Binding-site contacts:
Ligand atom N12 contacts residue MET76 of chain 1.A at 4.1 Å.
Ligand atom C17 contacts residue LEU216 of chain 1.A at 3.4 Å (hydrophobic).
Ligand atom C18 contacts residue THR39 of chain 1.A at 4.0 Å.
Ligand atom C25 contacts residue HIS215 of chain 1.A at 3.6 Å.
Ligand atom O30 contacts residue ARG86 of chain 1.A at 2.9 Å (salt-bridge).
Ligand atom O30 contacts residue GLU45 of chain 1.A at 2.5 Å (salt-bridge).
Ligand atom C26 contacts residue GLY212 of chain 1.A at 4.0 Å.
Ligand atom C1 contacts residue ARG86 of chain 1.A at 3.9 Å.
Ligand atom C24 contacts residue ILE116 of chain 1.A at 4.1 Å (hydrophobic).
Ligand atom O31 contacts residue HIS215 of chain 1.A at 2.7 Å (h-bond).
Ligand atom C2 contacts residue LEU41 of chain 1.A at 3.9 Å (hydrophobic).
Ligand atom C25 contacts residue GLY212 of chain 1.A at 3.9 Å.
Ligand atom C6 contacts residue LEU83 of chain 1.A at 3.7 Å (hydrophobic).
Ligand atom C19 contacts residue LEU38 of chain 1.A at 3.7 Å (hydrophobic).
Ligand atom C1 contacts residue GLU45 of chain 1.A at 3.3 Å.
Ligand atom C18 contacts residue LEU38 of chain 1.A at 4.1 Å (hydrophobic).
Ligand atom C3 contacts residue LEU79 of chain 1.A at 4.1 Å (hydrophobic).
Ligand atom O10 contacts residue ALA42 of chain 1.A at 3.8 Å.
Ligand atom C2 contacts residue LEU79 of chain 1.A at 4.0 Å (hydrophobic).
Ligand atom C6 contacts residue PHE96 of chain 1.A at 4.1 Å (hydrophobic).
Ligand atom C5 contacts residue LEU83 of chain 1.A at 3.9 Å (hydrophobic).
Ligand atom C25 contacts residue ILE113 of chain 1.A at 3.8 Å (hydrophobic).
Ligand atom C2 contacts residue GLU45 of chain 1.A at 3.2 Å.
Ligand atom C5 contacts residue LEU79 of chain 1.A at 4.2 Å (hydrophobic).
Ligand atom C18 contacts residue LEU216 of chain 1.A at 3.8 Å (hydrophobic).
Ligand atom C25 contacts residue ILE116 of chain 1.A at 4.1 Å (hydrophobic).
Ligand atom C1 contacts residue LEU79 of chain 1.A at 3.7 Å (hydrophobic).
Ligand atom C6 contacts residue MET80 of chain 1.A at 3.9 Å (hydrophobic).
Ligand atom C13 contacts residue LEU38 of chain 1.A at 4.1 Å (hydrophobic).
Ligand atom C6 contacts residue LEU79 of chain 1.A at 3.2 Å (hydrophobic).
Ligand atom C19 contacts residue ALA42 of chain 1.A at 4.0 Å (hydrophobic).
Ligand atom C5 contacts residue MET80 of chain 1.A at 3.9 Å (hydrophobic).
Ligand atom O31 contacts residue MET35 of chain 1.A at 4.1 Å.
Ligand atom O31 contacts residue LEU216 of chain 1.A at 3.5 Å.
Ligand atom O31 contacts residue MET219 of chain 1.A at 4.0 Å.
Ligand atom O30 contacts residue LEU79 of chain 1.A at 3.5 Å (h-bond).
Ligand atom C26 contacts residue HIS215 of chain 1.A at 3.6 Å.
Ligand atom C5 contacts residue PHE96 of chain 1.A at 3.9 Å (hydrophobic).
Ligand atom C4 contacts residue PHE96 of chain 1.A at 3.9 Å (hydrophobic).
Ligand atom O10 contacts residue LEU38 of chain 1.A at 3.9 Å.

The protein below binds the small molecule below.
Small molecule (SMILES): Oc1ccc2nc(-c3cccc4c(O)cccc34)oc2c1

Sequence of chain 1.A:
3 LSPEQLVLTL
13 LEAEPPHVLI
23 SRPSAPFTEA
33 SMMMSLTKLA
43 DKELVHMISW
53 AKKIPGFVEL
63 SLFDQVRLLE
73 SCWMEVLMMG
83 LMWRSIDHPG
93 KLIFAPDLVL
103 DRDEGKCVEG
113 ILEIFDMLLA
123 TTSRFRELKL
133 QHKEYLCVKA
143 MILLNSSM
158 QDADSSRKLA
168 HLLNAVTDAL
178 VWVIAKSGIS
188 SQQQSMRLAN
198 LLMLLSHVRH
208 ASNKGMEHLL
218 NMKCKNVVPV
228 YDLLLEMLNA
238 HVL